The small molecule below binds the protein below.
Small molecule (SMILES): O=C(O)CCC(=O)C(=O)O

Binding-site contacts:
Ligand atom C2 contacts residue GLN39 of chain 1.B at 3.3 Å.
Ligand atom C2 contacts residue ATP1 of chain 1.I at 3.4 Å.
Ligand atom O3 contacts residue LEU56 of chain 1.B at 3.9 Å.
Ligand atom O1 contacts residue GLY37 of chain 1.B at 2.9 Å (h-bond).
Ligand atom O5 contacts residue MG1 of chain 1.G at 2.2 Å.
Ligand atom C1 contacts residue GLY41 of chain 1.B at 3.7 Å.
Ligand atom O1 contacts residue LYS40 of chain 1.B at 3.5 Å (salt-bridge).
Ligand atom O1 contacts residue GLN39 of chain 1.B at 4.0 Å.
Ligand atom O4 contacts residue LYS58 of chain 1.B at 3.3 Å (salt-bridge).
Ligand atom C1 contacts residue ATP1 of chain 1.I at 3.4 Å.
Ligand atom C5 contacts residue PHE86 of chain 1.B at 3.9 Å (hydrophobic).
Ligand atom C1 contacts residue GLN39 of chain 1.B at 3.4 Å.
Ligand atom O2 contacts residue GLY37 of chain 1.B at 2.8 Å.
Ligand atom O4 contacts residue PHE86 of chain 1.B at 3.8 Å.
Ligand atom O3 contacts residue GLY87 of chain 1.B at 3.5 Å.
Ligand atom C1 contacts residue LYS40 of chain 1.B at 4.0 Å.
Ligand atom C1 contacts residue GLY37 of chain 1.B at 3.2 Å.
Ligand atom C3 contacts residue GLY41 of chain 1.B at 3.6 Å.
Ligand atom C5 contacts residue LYS58 of chain 1.B at 3.5 Å.
Ligand atom C5 contacts residue GLY87 of chain 1.B at 3.6 Å.
Ligand atom O4 contacts residue GLY87 of chain 1.B at 3.9 Å.
Ligand atom C3 contacts residue LEU56 of chain 1.B at 4.0 Å (hydrophobic).
Ligand atom C4 contacts residue PHE86 of chain 1.B at 3.8 Å (hydrophobic).
Ligand atom O5 contacts residue ATP1 of chain 1.I at 2.9 Å (h-bond).
Ligand atom C4 contacts residue ILE42 of chain 1.B at 3.6 Å (hydrophobic).
Ligand atom O5 contacts residue GLN39 of chain 1.B at 2.8 Å (h-bond).
Ligand atom O5 contacts residue PHE86 of chain 1.B at 3.4 Å.
Ligand atom O2 contacts residue MG1 of chain 1.G at 2.1 Å.
Ligand atom C3 contacts residue ILE42 of chain 1.B at 4.0 Å (hydrophobic).
Ligand atom O2 contacts residue ATP1 of chain 1.I at 2.9 Å (h-bond).
Ligand atom O5 contacts residue GLY87 of chain 1.B at 3.0 Å (h-bond).
Ligand atom O4 contacts residue ARG9 of chain 1.B at 3.5 Å (salt-bridge).
Ligand atom C1 contacts residue MG1 of chain 1.G at 2.9 Å.
Ligand atom O1 contacts residue GLY41 of chain 1.B at 2.7 Å (h-bond).
Ligand atom O2 contacts residue GLU38 of chain 1.B at 3.1 Å (salt-bridge).
Ligand atom C2 contacts residue MG1 of chain 1.G at 2.9 Å.
Ligand atom O1 contacts residue ARG36 of chain 1.B at 3.5 Å.
Ligand atom O3 contacts residue LYS58 of chain 1.B at 2.9 Å (salt-bridge).
Ligand atom O2 contacts residue GLN39 of chain 1.B at 2.8 Å (h-bond).
Ligand atom O2 contacts residue LYS40 of chain 1.B at 4.0 Å.

Sequence of chain 1.B:
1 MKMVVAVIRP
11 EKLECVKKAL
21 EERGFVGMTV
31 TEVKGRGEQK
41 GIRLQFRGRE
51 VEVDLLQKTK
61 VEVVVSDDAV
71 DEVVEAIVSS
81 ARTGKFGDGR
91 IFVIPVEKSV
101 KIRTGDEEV